Binding-site contacts:
Ligand atom O6 contacts residue TYR322 of chain 4.A at 3.4 Å (h-bond).
Ligand atom O8 contacts residue ARG211 of chain 4.A at 3.2 Å (salt-bridge).
Ligand atom O1A contacts residue ARG288 of chain 4.A at 2.9 Å (salt-bridge).
Ligand atom CAQ contacts residue ARG36 of chain 4.A at 3.7 Å.
Ligand atom CAQ contacts residue GLU37 of chain 4.A at 3.3 Å.
Ligand atom C4 contacts residue GLU37 of chain 4.A at 3.8 Å.
Ligand atom O9 contacts residue ARG143 of chain 4.A at 4.0 Å.
Ligand atom CAI contacts residue ARG36 of chain 4.A at 3.4 Å.
Ligand atom O9 contacts residue GLU195 of chain 4.A at 2.8 Å (salt-bridge).
Ligand atom CAI contacts residue GLU37 of chain 4.A at 3.7 Å.
Ligand atom CAO contacts residue ASP69 of chain 4.A at 3.9 Å.
Ligand atom CAO contacts residue ARG74 of chain 4.A at 3.8 Å.
Ligand atom O6 contacts residue GLU196 of chain 4.A at 3.8 Å.
Ligand atom C9 contacts residue ARG143 of chain 4.A at 3.6 Å.
Ligand atom CAN contacts residue ARG36 of chain 4.A at 3.4 Å.
Ligand atom O4 contacts residue GLU37 of chain 4.A at 3.4 Å (salt-bridge).
Ligand atom C2 contacts residue TYR322 of chain 4.A at 3.1 Å (hydrophobic).
Ligand atom C6 contacts residue GLU196 of chain 4.A at 3.7 Å.
Ligand atom C1 contacts residue TYR322 of chain 4.A at 3.4 Å (hydrophobic).
Ligand atom O8 contacts residue GLU195 of chain 4.A at 3.0 Å (salt-bridge).
Ligand atom CAJ contacts residue GLU37 of chain 4.A at 3.1 Å.
Ligand atom C3 contacts residue TYR322 of chain 4.A at 3.3 Å (hydrophobic).
Ligand atom C8 contacts residue GLU195 of chain 4.A at 3.5 Å.
Ligand atom C9 contacts residue GLU195 of chain 4.A at 3.1 Å.
Ligand atom CAQ contacts residue TYR322 of chain 4.A at 3.7 Å (hydrophobic).
Ligand atom O1A contacts residue TYR322 of chain 4.A at 3.6 Å.
Ligand atom CAK contacts residue GLN54 of chain 4.A at 3.5 Å.
Ligand atom O8 contacts residue GLU196 of chain 4.A at 3.5 Å (salt-bridge).
Ligand atom C6 contacts residue TYR322 of chain 4.A at 4.0 Å (hydrophobic).
Ligand atom O1A contacts residue ARG211 of chain 4.A at 3.2 Å (salt-bridge).
Ligand atom O9 contacts residue ALA165 of chain 4.A at 2.9 Å.
Ligand atom C4 contacts residue TYR322 of chain 4.A at 3.9 Å (hydrophobic).
Ligand atom O10 contacts residue ARG70 of chain 4.A at 3.3 Å (salt-bridge).
Ligand atom O1B contacts residue ARG288 of chain 4.A at 3.0 Å (salt-bridge).
Ligand atom O6 contacts residue ARG211 of chain 4.A at 3.6 Å.
Ligand atom CAM contacts residue GLN54 of chain 4.A at 3.4 Å.
Ligand atom C1 contacts residue ARG288 of chain 4.A at 3.6 Å.
Ligand atom CAJ contacts residue ARG36 of chain 4.A at 3.7 Å.
Ligand atom CAX contacts residue ARG36 of chain 4.A at 3.4 Å.
Ligand atom CAO contacts residue ARG36 of chain 4.A at 4.0 Å.

Sequence of chain 4.A:
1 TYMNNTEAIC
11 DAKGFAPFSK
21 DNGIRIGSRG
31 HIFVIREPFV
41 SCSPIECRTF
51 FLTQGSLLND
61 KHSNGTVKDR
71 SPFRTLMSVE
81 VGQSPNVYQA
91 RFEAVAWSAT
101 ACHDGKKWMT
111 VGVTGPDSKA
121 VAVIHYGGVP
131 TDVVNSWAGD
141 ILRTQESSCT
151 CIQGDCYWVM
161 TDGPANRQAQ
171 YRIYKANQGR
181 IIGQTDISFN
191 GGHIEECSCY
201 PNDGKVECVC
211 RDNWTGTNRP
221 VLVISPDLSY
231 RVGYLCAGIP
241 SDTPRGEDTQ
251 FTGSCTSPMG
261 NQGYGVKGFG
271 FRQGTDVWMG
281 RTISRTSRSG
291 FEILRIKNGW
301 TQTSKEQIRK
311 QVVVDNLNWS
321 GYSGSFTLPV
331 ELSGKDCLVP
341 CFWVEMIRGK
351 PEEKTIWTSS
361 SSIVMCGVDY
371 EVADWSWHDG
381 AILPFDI

A protein and the small-molecule ligand that binds it are described below.
Small molecule (SMILES): CC(=O)N[C@H]1[C@H]([C@@H](O)[C@H](O)CO)OC(C(=O)O)=C(C/C=C/c2ccccc2)[C@@H]1O